A protein and the small-molecule ligand that binds it are described below.
Small molecule (SMILES): CC(=O)N[C@H]1CCN(c2c(Cl)cnc3[nH]c(-c4cn(C)nc4C)nc23)C1

Sequence of chain 1.A:
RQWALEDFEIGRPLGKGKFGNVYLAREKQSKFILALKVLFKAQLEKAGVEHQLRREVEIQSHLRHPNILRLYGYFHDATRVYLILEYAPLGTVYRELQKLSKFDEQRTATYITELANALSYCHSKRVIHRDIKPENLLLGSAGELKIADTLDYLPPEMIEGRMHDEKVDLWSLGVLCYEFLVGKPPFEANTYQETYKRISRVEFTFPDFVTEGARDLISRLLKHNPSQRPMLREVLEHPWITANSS

Binding-site contacts:
Ligand atom C03 contacts residue ALA42 of chain 1.A at 3.4 Å (hydrophobic).
Ligand atom N06 contacts residue TYR94 of chain 1.A at 3.6 Å.
Ligand atom C16 contacts residue LEU145 of chain 1.A at 3.5 Å (hydrophobic).
Ligand atom O24 contacts residue LYS44 of chain 1.A at 2.7 Å (salt-bridge).
Ligand atom C03 contacts residue GLU93 of chain 1.A at 3.4 Å.
Ligand atom N04 contacts residue ALA95 of chain 1.A at 3.1 Å (h-bond).
Ligand atom C05 contacts residue LEU21 of chain 1.A at 3.8 Å (hydrophobic).
Ligand atom N04 contacts residue TYR94 of chain 1.A at 3.7 Å.
Ligand atom C14 contacts residue PRO96 of chain 1.A at 3.2 Å (hydrophobic).
Ligand atom C14 contacts residue ALA95 of chain 1.A at 3.2 Å (hydrophobic).
Ligand atom C22 contacts residue LYS44 of chain 1.A at 3.6 Å.
Ligand atom C19 contacts residue VAL29 of chain 1.A at 3.6 Å (hydrophobic).
Ligand atom O24 contacts residue ASP156 of chain 1.A at 3.7 Å.
Ligand atom N04 contacts residue LEU145 of chain 1.A at 3.6 Å.
Ligand atom C20 contacts residue VAL29 of chain 1.A at 3.9 Å (hydrophobic).
Ligand atom C14 contacts residue GLY98 of chain 1.A at 3.8 Å.
Ligand atom C14 contacts residue TYR94 of chain 1.A at 3.4 Å (hydrophobic).
Ligand atom C17 contacts residue LEU145 of chain 1.A at 3.4 Å (hydrophobic).
Ligand atom N06 contacts residue ALA95 of chain 1.A at 2.8 Å (h-bond).
Ligand atom C08 contacts residue GLY98 of chain 1.A at 3.5 Å.
Ligand atom C26 contacts residue LEU145 of chain 1.A at 3.8 Å (hydrophobic).
Ligand atom C22 contacts residue VAL29 of chain 1.A at 3.6 Å (hydrophobic).
Ligand atom C02 contacts residue LEU145 of chain 1.A at 3.4 Å (hydrophobic).
Ligand atom C07 contacts residue ALA95 of chain 1.A at 3.7 Å (hydrophobic).
Ligand atom N10 contacts residue GLY98 of chain 1.A at 3.7 Å.
Ligand atom C23 contacts residue LYS44 of chain 1.A at 3.6 Å.
Ligand atom N10 contacts residue ARG19 of chain 1.A at 3.8 Å.
Ligand atom N12 contacts residue ARG19 of chain 1.A at 3.7 Å.
Ligand atom CL contacts residue LEU92 of chain 1.A at 3.9 Å.
Ligand atom N04 contacts residue GLU93 of chain 1.A at 3.9 Å.
Ligand atom C07 contacts residue LEU21 of chain 1.A at 3.9 Å (hydrophobic).
Ligand atom C13 contacts residue GLY98 of chain 1.A at 3.5 Å.
Ligand atom C09 contacts residue GLY98 of chain 1.A at 3.7 Å.
Ligand atom C03 contacts residue LEU145 of chain 1.A at 3.5 Å (hydrophobic).
Ligand atom CL contacts residue LEU76 of chain 1.A at 3.6 Å.
Ligand atom C05 contacts residue ALA95 of chain 1.A at 3.6 Å (hydrophobic).
Ligand atom C23 contacts residue GLY24 of chain 1.A at 3.5 Å.
Ligand atom N12 contacts residue GLY98 of chain 1.A at 3.6 Å.
Ligand atom C05 contacts residue LEU145 of chain 1.A at 3.6 Å (hydrophobic).
Ligand atom N21 contacts residue VAL29 of chain 1.A at 3.3 Å.